Sequence of chain 1.W:
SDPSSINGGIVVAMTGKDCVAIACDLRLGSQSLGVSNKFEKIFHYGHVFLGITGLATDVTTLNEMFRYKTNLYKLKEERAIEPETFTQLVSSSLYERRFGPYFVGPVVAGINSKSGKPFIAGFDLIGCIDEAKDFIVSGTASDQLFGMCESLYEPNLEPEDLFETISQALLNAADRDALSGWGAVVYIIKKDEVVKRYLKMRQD

The protein below binds the small molecule below.
Small molecule (SMILES): COc1ccc(C[C@H](NC(=O)[C@H](C)NC(=O)CN2CCOCC2)C(=O)N[C@@H](Cc2ccccc2)[C@@H](O)C(C)(C)O)cc1

Binding-site contacts:
Ligand atom C4 contacts residue ALA49 of chain 1.V at 3.3 Å (hydrophobic).
Ligand atom C7 contacts residue GLY47 of chain 1.V at 3.7 Å.
Ligand atom C36 contacts residue LEU126 of chain 1.W at 3.5 Å (hydrophobic).
Ligand atom O21 contacts residue MES1 of chain 1.QA at 2.4 Å (h-bond).
Ligand atom C26 contacts residue THR21 of chain 1.V at 3.7 Å.
Ligand atom O49 contacts residue ALA20 of chain 1.V at 3.4 Å.
Ligand atom O13 contacts residue THR21 of chain 1.V at 3.7 Å.
Ligand atom C27 contacts residue THR21 of chain 1.V at 3.5 Å.
Ligand atom C1 contacts residue GLY45 of chain 1.V at 3.4 Å.
Ligand atom O13 contacts residue THR1 of chain 1.V at 3.6 Å.
Ligand atom C11 contacts residue THR1 of chain 1.V at 1.5 Å.
Ligand atom C12 contacts residue GLY168 of chain 1.V at 3.1 Å.
Ligand atom C5 contacts residue ALA49 of chain 1.V at 3.5 Å (hydrophobic).
Ligand atom C23 contacts residue GLY47 of chain 1.V at 3.5 Å.
Ligand atom C30 contacts residue ASP125 of chain 1.W at 3.7 Å.
Ligand atom C8 contacts residue THR1 of chain 1.V at 2.3 Å.
Ligand atom C11 contacts residue GLY168 of chain 1.V at 3.5 Å.
Ligand atom O49 contacts residue THR21 of chain 1.V at 3.0 Å (h-bond).
Ligand atom C4 contacts residue CYS31 of chain 1.V at 3.7 Å (hydrophobic).
Ligand atom N22 contacts residue GLY47 of chain 1.V at 2.8 Å (h-bond).
Ligand atom O21 contacts residue THR1 of chain 1.V at 2.4 Å (h-bond).
Ligand atom C42 contacts residue MES1 of chain 1.QA at 3.4 Å.
Ligand atom C9 contacts residue MES1 of chain 1.QA at 3.4 Å.
Ligand atom C42 contacts residue GLY47 of chain 1.V at 3.6 Å.
Ligand atom O21 contacts residue GLY47 of chain 1.V at 3.2 Å (h-bond).
Ligand atom C11 contacts residue SER129 of chain 1.V at 3.1 Å.
Ligand atom C3 contacts residue ALA49 of chain 1.V at 3.6 Å (hydrophobic).
Ligand atom C12 contacts residue THR1 of chain 1.V at 2.8 Å.
Ligand atom C7 contacts residue THR1 of chain 1.V at 2.8 Å.
Ligand atom C10 contacts residue THR1 of chain 1.V at 2.4 Å.
Ligand atom C12 contacts residue ARG19 of chain 1.V at 3.2 Å.
Ligand atom O39 contacts residue ALA49 of chain 1.V at 2.9 Å (h-bond).
Ligand atom C10 contacts residue MES1 of chain 1.QA at 3.4 Å.
Ligand atom O13 contacts residue MES1 of chain 1.QA at 3.2 Å (h-bond).
Ligand atom N22 contacts residue THR1 of chain 1.V at 3.6 Å.
Ligand atom C11 contacts residue MES1 of chain 1.QA at 3.0 Å.
Ligand atom C24 contacts residue GLY47 of chain 1.V at 3.3 Å.
Ligand atom C9 contacts residue THR1 of chain 1.V at 1.4 Å.
Ligand atom N25 contacts residue THR21 of chain 1.V at 2.9 Å (h-bond).
Ligand atom N28 contacts residue ASP125 of chain 1.W at 3.0 Å (salt-bridge).

Sequence of chain 1.V:
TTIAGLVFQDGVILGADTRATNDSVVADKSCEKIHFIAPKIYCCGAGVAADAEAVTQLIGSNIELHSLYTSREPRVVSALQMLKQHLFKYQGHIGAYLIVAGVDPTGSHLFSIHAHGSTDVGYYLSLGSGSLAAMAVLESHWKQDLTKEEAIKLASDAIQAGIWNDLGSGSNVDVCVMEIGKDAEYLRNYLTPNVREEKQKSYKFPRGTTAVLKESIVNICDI